Sequence of chain 1.C:
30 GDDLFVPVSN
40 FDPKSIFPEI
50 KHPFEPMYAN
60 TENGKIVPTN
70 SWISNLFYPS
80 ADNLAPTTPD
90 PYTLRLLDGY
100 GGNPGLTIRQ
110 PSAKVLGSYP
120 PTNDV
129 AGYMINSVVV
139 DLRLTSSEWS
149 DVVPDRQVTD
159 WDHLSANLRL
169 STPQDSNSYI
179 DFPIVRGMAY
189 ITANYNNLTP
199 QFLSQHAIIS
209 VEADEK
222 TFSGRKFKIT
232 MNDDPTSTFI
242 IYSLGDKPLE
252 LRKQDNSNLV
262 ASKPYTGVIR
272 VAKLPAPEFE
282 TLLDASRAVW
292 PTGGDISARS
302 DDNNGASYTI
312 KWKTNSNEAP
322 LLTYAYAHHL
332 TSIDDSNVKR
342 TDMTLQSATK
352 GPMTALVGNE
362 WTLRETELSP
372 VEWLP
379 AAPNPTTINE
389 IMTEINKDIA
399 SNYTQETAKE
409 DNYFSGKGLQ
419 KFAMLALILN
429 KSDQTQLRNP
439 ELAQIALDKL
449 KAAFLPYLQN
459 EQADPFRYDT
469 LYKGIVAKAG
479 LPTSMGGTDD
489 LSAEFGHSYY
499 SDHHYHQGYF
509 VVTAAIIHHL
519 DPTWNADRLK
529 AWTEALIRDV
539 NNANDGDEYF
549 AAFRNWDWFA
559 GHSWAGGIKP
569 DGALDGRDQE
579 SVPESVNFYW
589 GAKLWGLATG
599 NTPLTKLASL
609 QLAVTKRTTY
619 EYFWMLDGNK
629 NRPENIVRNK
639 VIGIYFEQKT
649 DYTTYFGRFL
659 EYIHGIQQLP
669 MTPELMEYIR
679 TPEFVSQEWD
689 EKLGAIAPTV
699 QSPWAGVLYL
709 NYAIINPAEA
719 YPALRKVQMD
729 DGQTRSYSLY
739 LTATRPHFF

Binding-site contacts:
Ligand atom O6 contacts residue BGC3 of chain 1.N at 3.8 Å.
Ligand atom C5 contacts residue LYS647 of chain 1.C at 3.9 Å.
Ligand atom O5 contacts residue LYS647 of chain 1.C at 3.2 Å (salt-bridge).
Ligand atom C4 contacts residue BGC1 of chain 1.N at 3.9 Å.
Ligand atom C4 contacts residue ASP573 of chain 1.C at 3.5 Å.
Ligand atom C5 contacts residue TYR118 of chain 1.C at 3.7 Å (hydrophobic).
Ligand atom O3 contacts residue BGC1 of chain 1.N at 4.1 Å.
Ligand atom O5 contacts residue BGC3 of chain 1.N at 3.7 Å.
Ligand atom C4 contacts residue BGC2 of chain 1.N at 4.1 Å.
Ligand atom O4 contacts residue ASP573 of chain 1.C at 2.8 Å (salt-bridge).
Ligand atom C4 contacts residue LYS647 of chain 1.C at 3.7 Å.
Ligand atom O4 contacts residue BGC1 of chain 1.N at 3.8 Å.
Ligand atom C5 contacts residue ASP573 of chain 1.C at 3.9 Å.
Ligand atom C6 contacts residue ASP649 of chain 1.C at 3.8 Å.
Ligand atom C6 contacts residue LEU572 of chain 1.C at 4.1 Å (hydrophobic).
Ligand atom O4 contacts residue TYR118 of chain 1.C at 2.5 Å (h-bond).
Ligand atom O3 contacts residue BGC2 of chain 1.N at 3.5 Å.
Ligand atom O4 contacts residue ASP649 of chain 1.C at 3.4 Å (salt-bridge).
Ligand atom O6 contacts residue LEU572 of chain 1.C at 4.0 Å.
Ligand atom O5 contacts residue BGC2 of chain 1.N at 3.8 Å.
Ligand atom C6 contacts residue LYS647 of chain 1.C at 3.6 Å.
Ligand atom C4 contacts residue ASP649 of chain 1.C at 3.6 Å.
Ligand atom C2 contacts residue BGC2 of chain 1.N at 3.8 Å.
Ligand atom O5 contacts residue TYR118 of chain 1.C at 3.5 Å (h-bond).
Ligand atom O3 contacts residue LYS647 of chain 1.C at 3.9 Å.
Ligand atom C4 contacts residue TYR118 of chain 1.C at 3.8 Å (hydrophobic).
Ligand atom C6 contacts residue TYR118 of chain 1.C at 3.4 Å (hydrophobic).
Ligand atom O6 contacts residue BGC2 of chain 1.N at 2.7 Å (h-bond).
Ligand atom O2 contacts residue BGC1 of chain 1.N at 3.5 Å.
Ligand atom C6 contacts residue THR651 of chain 1.C at 3.4 Å.
Ligand atom O4 contacts residue LYS647 of chain 1.C at 2.4 Å (salt-bridge).
Ligand atom O6 contacts residue THR651 of chain 1.C at 3.0 Å (h-bond).
Ligand atom O6 contacts residue TYR131 of chain 1.C at 4.0 Å.
Ligand atom C2 contacts residue BGC1 of chain 1.N at 3.9 Å.
Ligand atom O6 contacts residue LYS647 of chain 1.C at 3.5 Å (salt-bridge).
Ligand atom C6 contacts residue BGC3 of chain 1.N at 3.6 Å.
Ligand atom C6 contacts residue ASP573 of chain 1.C at 3.0 Å.
Ligand atom O6 contacts residue TYR118 of chain 1.C at 3.8 Å.
Ligand atom O6 contacts residue ASP649 of chain 1.C at 2.4 Å (salt-bridge).
Ligand atom O2 contacts residue BGC2 of chain 1.N at 4.0 Å.

A small-molecule ligand and the protein it binds are described below.
Small molecule (SMILES): OC[C@H]1O[C@@H](O[C@@H]2[C@@H](O)[C@H](O[C@@H]3[C@@H](O)[C@H](O[C@@H]4[C@@H](O)[C@H](O)O[C@H](CO)[C@H]4O)O[C@H](CO)[C@H]3O)O[C@H](CO)[C@H]2O)[C@H](O)[C@@H](O)[C@@H]1O